A protein and the small-molecule ligand that binds it are described below.
Small molecule (SMILES): CC(=O)N[C@@H]1[C@@H](O)[C@H](O)[C@@H](CO)O[C@H]1O

Binding-site contacts:
Ligand atom C2 contacts residue ASN313 of chain 1.B at 4.0 Å.
Ligand atom C3 contacts residue ASN313 of chain 1.B at 2.7 Å.
Ligand atom C6 contacts residue VAL114 of chain 1.B at 4.2 Å (hydrophobic).
Ligand atom C5 contacts residue ASN313 of chain 1.B at 2.4 Å.
Ligand atom O5 contacts residue HIS112 of chain 1.B at 3.8 Å.
Ligand atom C6 contacts residue SER113 of chain 1.B at 3.5 Å.
Ligand atom O3 contacts residue ASN313 of chain 1.B at 3.2 Å (h-bond).
Ligand atom O6 contacts residue SER113 of chain 1.B at 4.0 Å.
Ligand atom C1 contacts residue ASN313 of chain 1.B at 4.3 Å.
Ligand atom O5 contacts residue SER113 of chain 1.B at 4.3 Å.
Ligand atom C1 contacts residue HIS112 of chain 1.B at 3.8 Å.
Ligand atom C4 contacts residue SER113 of chain 1.B at 4.4 Å.
Ligand atom C5 contacts residue SER113 of chain 1.B at 3.5 Å.
Ligand atom O6 contacts residue HIS112 of chain 1.B at 4.3 Å.
Ligand atom C6 contacts residue ASN313 of chain 1.B at 2.8 Å.
Ligand atom O6 contacts residue ASN313 of chain 1.B at 4.2 Å.
Ligand atom C4 contacts residue ASN313 of chain 1.B at 1.3 Å.
Ligand atom O5 contacts residue ASN313 of chain 1.B at 3.6 Å.
Ligand atom C5 contacts residue HIS112 of chain 1.B at 4.4 Å.

Sequence of chain 1.B:
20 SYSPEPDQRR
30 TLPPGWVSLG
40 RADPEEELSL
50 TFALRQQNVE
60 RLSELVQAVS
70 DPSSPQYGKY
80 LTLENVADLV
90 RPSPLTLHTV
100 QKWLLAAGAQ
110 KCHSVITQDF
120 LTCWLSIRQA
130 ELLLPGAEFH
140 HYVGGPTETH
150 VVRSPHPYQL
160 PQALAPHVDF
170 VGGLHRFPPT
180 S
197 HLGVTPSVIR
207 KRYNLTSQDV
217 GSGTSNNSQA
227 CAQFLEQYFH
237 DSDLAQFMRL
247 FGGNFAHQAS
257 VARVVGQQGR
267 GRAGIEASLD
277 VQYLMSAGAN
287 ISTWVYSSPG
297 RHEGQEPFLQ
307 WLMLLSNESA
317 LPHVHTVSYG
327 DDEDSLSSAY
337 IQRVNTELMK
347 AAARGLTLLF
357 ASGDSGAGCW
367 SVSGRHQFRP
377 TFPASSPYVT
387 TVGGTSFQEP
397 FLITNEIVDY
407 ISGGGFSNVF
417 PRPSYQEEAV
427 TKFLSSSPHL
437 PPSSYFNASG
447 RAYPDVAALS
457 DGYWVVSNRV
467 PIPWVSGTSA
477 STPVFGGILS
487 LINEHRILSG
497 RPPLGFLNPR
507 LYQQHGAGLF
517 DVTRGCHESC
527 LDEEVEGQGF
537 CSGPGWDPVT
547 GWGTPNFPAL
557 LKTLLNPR